This protein binds this small molecule.
Small molecule (SMILES): CCO/N=C/c1ccc(OCC[C@@H](C)CCN2CCN(c3ccnc(N)c3)C2=O)cc1

Sequence of chain 28.A:
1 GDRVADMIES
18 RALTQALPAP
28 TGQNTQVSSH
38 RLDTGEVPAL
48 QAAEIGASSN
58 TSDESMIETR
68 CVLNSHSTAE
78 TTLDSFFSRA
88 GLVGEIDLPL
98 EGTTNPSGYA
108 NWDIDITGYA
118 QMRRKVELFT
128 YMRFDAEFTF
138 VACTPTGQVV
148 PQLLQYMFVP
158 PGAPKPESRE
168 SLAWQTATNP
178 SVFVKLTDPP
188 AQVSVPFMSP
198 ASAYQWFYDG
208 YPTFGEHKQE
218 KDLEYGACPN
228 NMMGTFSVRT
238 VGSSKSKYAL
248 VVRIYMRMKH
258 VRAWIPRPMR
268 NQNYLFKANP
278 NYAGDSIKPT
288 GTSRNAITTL

Binding-site contacts:
Ligand atom CAA contacts residue VAL179 of chain 28.A at 3.1 Å (hydrophobic).
Ligand atom CAF contacts residue ASN228 of chain 28.A at 3.8 Å.
Ligand atom NAT contacts residue PHE155 of chain 28.A at 3.6 Å.
Ligand atom NBE contacts residue TRP203 of chain 28.A at 3.8 Å.
Ligand atom CAI contacts residue PHE155 of chain 28.A at 3.1 Å (hydrophobic).
Ligand atom CAB contacts residue PHE135 of chain 28.A at 3.8 Å (hydrophobic).
Ligand atom CAY contacts residue THR114 of chain 28.A at 3.8 Å.
Ligand atom CAR contacts residue TYR201 of chain 28.A at 3.2 Å (hydrophobic).
Ligand atom CAA contacts residue SER178 of chain 28.A at 3.5 Å.
Ligand atom CAJ contacts residue PHE135 of chain 28.A at 3.1 Å (hydrophobic).
Ligand atom OAW contacts residue ILE111 of chain 28.A at 3.2 Å.
Ligand atom CAF contacts residue GLN202 of chain 28.A at 3.5 Å.
Ligand atom CAM contacts residue PRO177 of chain 28.A at 3.6 Å (hydrophobic).
Ligand atom NAC contacts residue ALA275 of chain 28.A at 3.5 Å.
Ligand atom CAL contacts residue THR114 of chain 28.A at 3.8 Å.
Ligand atom OAD contacts residue ASP112 of chain 28.A at 3.4 Å.
Ligand atom CAB contacts residue PHE131 of chain 28.A at 3.8 Å (hydrophobic).
Ligand atom CAK contacts residue PHE155 of chain 28.A at 2.9 Å (hydrophobic).
Ligand atom CAF contacts residue TRP203 of chain 28.A at 3.7 Å (hydrophobic).
Ligand atom CAH contacts residue PHE135 of chain 28.A at 3.4 Å (hydrophobic).
Ligand atom CAQ contacts residue ILE113 of chain 28.A at 3.9 Å (hydrophobic).
Ligand atom CAJ contacts residue VAL192 of chain 28.A at 3.7 Å (hydrophobic).
Ligand atom CAG contacts residue GLN202 of chain 28.A at 3.5 Å.
Ligand atom CAA contacts residue TYR153 of chain 28.A at 3.9 Å (hydrophobic).
Ligand atom CBB contacts residue ASN228 of chain 28.A at 3.7 Å.
Ligand atom CAM contacts residue PHE155 of chain 28.A at 3.8 Å (hydrophobic).
Ligand atom CAA contacts residue PRO177 of chain 28.A at 3.5 Å (hydrophobic).
Ligand atom CAH contacts residue VAL192 of chain 28.A at 3.5 Å (hydrophobic).
Ligand atom NAC contacts residue THR114 of chain 28.A at 3.1 Å (h-bond).
Ligand atom CBA contacts residue ILE111 of chain 28.A at 3.7 Å (hydrophobic).
Ligand atom OAV contacts residue VAL190 of chain 28.A at 3.9 Å.
Ligand atom OAW contacts residue MET195 of chain 28.A at 3.5 Å.
Ligand atom CAS contacts residue ASN228 of chain 28.A at 3.8 Å.
Ligand atom CAG contacts residue ASN228 of chain 28.A at 3.3 Å.
Ligand atom CAZ contacts residue VAL192 of chain 28.A at 3.6 Å (hydrophobic).
Ligand atom CAE contacts residue PHE137 of chain 28.A at 3.9 Å (hydrophobic).
Ligand atom CAR contacts residue ASN228 of chain 28.A at 3.7 Å.
Ligand atom OAD contacts residue ILE113 of chain 28.A at 3.1 Å (h-bond).
Ligand atom CAN contacts residue PHE135 of chain 28.A at 3.4 Å (hydrophobic).
Ligand atom CAS contacts residue TYR201 of chain 28.A at 3.7 Å (hydrophobic).

Sequence of chain 28.C:
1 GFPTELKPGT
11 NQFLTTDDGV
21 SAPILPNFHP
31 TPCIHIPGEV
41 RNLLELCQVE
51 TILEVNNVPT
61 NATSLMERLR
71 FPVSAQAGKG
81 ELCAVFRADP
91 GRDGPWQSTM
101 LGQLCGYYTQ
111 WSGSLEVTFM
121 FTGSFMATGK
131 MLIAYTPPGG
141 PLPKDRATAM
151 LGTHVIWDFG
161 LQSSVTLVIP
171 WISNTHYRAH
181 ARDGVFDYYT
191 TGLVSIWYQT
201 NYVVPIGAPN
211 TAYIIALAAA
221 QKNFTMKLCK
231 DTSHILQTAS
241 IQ

Sequence of chain 29.C:
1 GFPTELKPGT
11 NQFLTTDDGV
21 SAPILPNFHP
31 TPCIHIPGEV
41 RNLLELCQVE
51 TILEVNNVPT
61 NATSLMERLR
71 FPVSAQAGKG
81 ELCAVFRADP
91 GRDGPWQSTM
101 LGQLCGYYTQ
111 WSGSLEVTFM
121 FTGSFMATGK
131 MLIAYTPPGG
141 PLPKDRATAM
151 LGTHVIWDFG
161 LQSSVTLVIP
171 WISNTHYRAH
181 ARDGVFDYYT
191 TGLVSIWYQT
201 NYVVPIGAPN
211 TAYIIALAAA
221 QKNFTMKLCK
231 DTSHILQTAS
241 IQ